Sequence of chain 1.A:
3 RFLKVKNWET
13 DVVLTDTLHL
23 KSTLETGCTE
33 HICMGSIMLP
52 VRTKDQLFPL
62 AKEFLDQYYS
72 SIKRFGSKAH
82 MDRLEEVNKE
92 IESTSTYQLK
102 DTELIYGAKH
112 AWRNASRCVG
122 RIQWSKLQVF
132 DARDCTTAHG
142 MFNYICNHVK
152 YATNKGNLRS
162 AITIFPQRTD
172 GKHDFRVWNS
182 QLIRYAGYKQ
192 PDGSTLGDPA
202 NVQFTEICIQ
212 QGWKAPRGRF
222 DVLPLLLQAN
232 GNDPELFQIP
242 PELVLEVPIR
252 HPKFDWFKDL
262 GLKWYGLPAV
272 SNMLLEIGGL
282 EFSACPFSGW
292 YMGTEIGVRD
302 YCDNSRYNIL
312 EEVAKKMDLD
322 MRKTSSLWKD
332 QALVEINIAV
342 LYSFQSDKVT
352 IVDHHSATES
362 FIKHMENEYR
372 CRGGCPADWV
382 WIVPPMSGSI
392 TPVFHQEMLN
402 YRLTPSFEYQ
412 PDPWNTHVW

Binding-site contacts:
Ligand atom C26 contacts residue GLU296 of chain 1.A at 2.5 Å.
Ligand atom C23 contacts residue TRP291 of chain 1.A at 3.4 Å (hydrophobic).
Ligand atom C2' contacts residue TRP382 of chain 1.A at 3.4 Å (hydrophobic).
Ligand atom O09 contacts residue HEM1 of chain 1.C at 3.3 Å (h-bond).
Ligand atom C21 contacts residue GLU296 of chain 1.A at 3.5 Å.
Ligand atom N1' contacts residue H4B1 of chain 1.D at 2.9 Å (h-bond).
Ligand atom C11 contacts residue GLN182 of chain 1.A at 3.6 Å.
Ligand atom C04 contacts residue TYR410 of chain 1.A at 3.8 Å (hydrophobic).
Ligand atom C25 contacts residue TRP291 of chain 1.A at 3.2 Å (hydrophobic).
Ligand atom C5' contacts residue HEM1 of chain 1.C at 3.0 Å.
Ligand atom C4' contacts residue HEM1 of chain 1.C at 3.6 Å.
Ligand atom C02 contacts residue HEM1 of chain 1.C at 3.6 Å.
Ligand atom C07 contacts residue TRP10 of chain 1.B at 3.6 Å (hydrophobic).
Ligand atom C13 contacts residue GLU296 of chain 1.A at 3.6 Å.
Ligand atom C23 contacts residue PRO269 of chain 1.A at 3.8 Å (hydrophobic).
Ligand atom N12 contacts residue GLU296 of chain 1.A at 3.7 Å.
Ligand atom C04 contacts residue MET40 of chain 1.A at 3.7 Å (hydrophobic).
Ligand atom C2' contacts residue HEM1 of chain 1.C at 3.4 Å.
Ligand atom C24 contacts residue TRP291 of chain 1.A at 2.5 Å (hydrophobic).
Ligand atom N02 contacts residue ARG118 of chain 1.A at 3.5 Å (salt-bridge).
Ligand atom C06 contacts residue HEM1 of chain 1.C at 3.5 Å.
Ligand atom C02 contacts residue TYR410 of chain 1.A at 3.5 Å (hydrophobic).
Ligand atom C10 contacts residue GLN182 of chain 1.A at 3.4 Å.
Ligand atom C24 contacts residue GLU296 of chain 1.A at 3.7 Å.
Ligand atom F15 contacts residue VAL271 of chain 1.A at 2.8 Å.
Ligand atom N02 contacts residue HEM1 of chain 1.C at 2.8 Å (h-bond).
Ligand atom C23 contacts residue HEM1 of chain 1.C at 3.2 Å.
Ligand atom N12 contacts residue HEM1 of chain 1.C at 3.5 Å (h-bond).
Ligand atom F16 contacts residue HEM1 of chain 1.C at 3.1 Å.
Ligand atom C2' contacts residue H4B1 of chain 1.D at 3.3 Å.
Ligand atom C10 contacts residue HEM1 of chain 1.C at 3.5 Å.
Ligand atom C03 contacts residue TYR410 of chain 1.A at 3.5 Å (hydrophobic).
Ligand atom N01 contacts residue HEM1 of chain 1.C at 2.7 Å (h-bond).
Ligand atom N1' contacts residue HEM1 of chain 1.C at 2.6 Å (h-bond).
Ligand atom F16 contacts residue GLU296 of chain 1.A at 3.7 Å.
Ligand atom C24 contacts residue HEM1 of chain 1.C at 3.2 Å.
Ligand atom C25 contacts residue GLU296 of chain 1.A at 2.5 Å.
Ligand atom C25 contacts residue HEM1 of chain 1.C at 3.7 Å.
Ligand atom C08 contacts residue HEM1 of chain 1.C at 3.5 Å.
Ligand atom N02 contacts residue TYR410 of chain 1.A at 3.8 Å.

This small molecule binds to this protein.
Small molecule (SMILES): Cc1cc(N)nc(C[C@@H]2CNC[C@@H]2OCCNCC(F)(F)c2ccccc2Cl)c1

Sequence of chain 1.B:
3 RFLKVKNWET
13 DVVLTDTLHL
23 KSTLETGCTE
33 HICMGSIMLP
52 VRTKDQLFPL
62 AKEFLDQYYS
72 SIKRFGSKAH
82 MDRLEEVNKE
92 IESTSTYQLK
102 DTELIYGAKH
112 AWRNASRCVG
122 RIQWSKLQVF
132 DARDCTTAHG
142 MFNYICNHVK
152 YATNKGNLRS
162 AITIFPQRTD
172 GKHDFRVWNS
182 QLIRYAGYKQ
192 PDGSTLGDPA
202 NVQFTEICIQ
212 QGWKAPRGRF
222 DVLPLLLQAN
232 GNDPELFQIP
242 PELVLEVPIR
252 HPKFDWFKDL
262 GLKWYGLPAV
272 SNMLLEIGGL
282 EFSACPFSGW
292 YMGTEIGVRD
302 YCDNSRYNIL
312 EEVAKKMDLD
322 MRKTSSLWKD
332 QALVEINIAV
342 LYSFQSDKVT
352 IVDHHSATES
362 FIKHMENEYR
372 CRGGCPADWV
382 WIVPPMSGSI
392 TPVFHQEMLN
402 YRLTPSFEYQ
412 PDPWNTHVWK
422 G